Sequence of chain 2.A:
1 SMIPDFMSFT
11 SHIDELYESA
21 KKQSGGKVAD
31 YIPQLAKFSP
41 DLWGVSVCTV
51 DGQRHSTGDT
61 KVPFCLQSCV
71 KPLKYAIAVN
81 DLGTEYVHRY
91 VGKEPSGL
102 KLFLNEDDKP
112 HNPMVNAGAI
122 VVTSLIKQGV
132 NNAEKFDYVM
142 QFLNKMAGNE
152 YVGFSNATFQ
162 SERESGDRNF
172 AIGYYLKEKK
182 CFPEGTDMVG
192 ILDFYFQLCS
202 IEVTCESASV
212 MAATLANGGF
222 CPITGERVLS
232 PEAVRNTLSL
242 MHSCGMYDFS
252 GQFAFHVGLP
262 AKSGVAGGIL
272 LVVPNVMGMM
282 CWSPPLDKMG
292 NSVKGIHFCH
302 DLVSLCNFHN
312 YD

The small molecule below binds the protein below.
Small molecule (SMILES): NC(=O)CC[C@H](N)C(=O)O

Binding-site contacts:
Ligand atom O contacts residue ASN170 of chain 2.A at 3.3 Å (h-bond).
Ligand atom CA contacts residue GLN67 of chain 2.A at 4.0 Å.
Ligand atom C contacts residue TYR196 of chain 2.A at 3.8 Å (hydrophobic).
Ligand atom O contacts residue TYR196 of chain 2.A at 4.3 Å.
Ligand atom OXT contacts residue ASN170 of chain 2.A at 3.6 Å (h-bond).
Ligand atom CG contacts residue LYS71 of chain 2.A at 4.5 Å.
Ligand atom NE2 contacts residue VAL266 of chain 2.A at 3.0 Å (h-bond).
Ligand atom C contacts residue GLU163 of chain 2.A at 4.4 Å.
Ligand atom CA contacts residue GLU163 of chain 2.A at 3.6 Å.
Ligand atom N contacts residue TYR31 of chain 2.A at 3.5 Å (h-bond).
Ligand atom CD contacts residue TYR248 of chain 2.A at 3.4 Å (hydrophobic).
Ligand atom OXT contacts residue TYR196 of chain 2.A at 2.7 Å (h-bond).
Ligand atom CA contacts residue TYR31 of chain 2.A at 3.4 Å (hydrophobic).
Ligand atom CD contacts residue SER68 of chain 2.A at 2.8 Å.
Ligand atom O contacts residue ASN117 of chain 2.A at 2.9 Å (h-bond).
Ligand atom CD contacts residue GLN67 of chain 2.A at 4.2 Å.
Ligand atom CB contacts residue TYR31 of chain 2.A at 3.5 Å (hydrophobic).
Ligand atom OE1 contacts residue SER68 of chain 2.A at 3.2 Å (h-bond).
Ligand atom CB contacts residue GLN67 of chain 2.A at 4.0 Å.
Ligand atom OXT contacts residue CYS200 of chain 2.A at 4.0 Å.
Ligand atom OXT contacts residue ASN117 of chain 2.A at 3.7 Å.
Ligand atom C contacts residue ASN117 of chain 2.A at 3.6 Å.
Ligand atom CG contacts residue VAL266 of chain 2.A at 4.2 Å (hydrophobic).
Ligand atom N contacts residue CYS200 of chain 2.A at 4.0 Å.
Ligand atom NE2 contacts residue SER68 of chain 2.A at 2.8 Å (h-bond).
Ligand atom CG contacts residue GLN67 of chain 2.A at 3.8 Å.
Ligand atom N contacts residue GLU163 of chain 2.A at 2.9 Å (salt-bridge).
Ligand atom C contacts residue ASN170 of chain 2.A at 3.6 Å.
Ligand atom NE2 contacts residue TYR248 of chain 2.A at 3.2 Å (h-bond).
Ligand atom OE1 contacts residue VAL266 of chain 2.A at 3.8 Å.
Ligand atom OXT contacts residue LYS71 of chain 2.A at 4.4 Å.
Ligand atom NE2 contacts residue GLN67 of chain 2.A at 3.3 Å.
Ligand atom NE2 contacts residue GLY265 of chain 2.A at 3.6 Å.
Ligand atom OE1 contacts residue TYR248 of chain 2.A at 2.8 Å (h-bond).
Ligand atom CG contacts residue SER68 of chain 2.A at 3.2 Å.
Ligand atom CB contacts residue VAL266 of chain 2.A at 4.0 Å (hydrophobic).
Ligand atom CD contacts residue VAL266 of chain 2.A at 3.8 Å (hydrophobic).
Ligand atom N contacts residue GLN67 of chain 2.A at 2.9 Å (h-bond).